Binding-site contacts:
Ligand atom N38 contacts residue MET116 of chain 1.A at 3.1 Å (h-bond).
Ligand atom C22 contacts residue VAL47 of chain 1.A at 3.6 Å (hydrophobic).
Ligand atom CL1 contacts residue GLN113 of chain 1.A at 2.9 Å.
Ligand atom N35 contacts residue ILE39 of chain 1.A at 3.3 Å.
Ligand atom O2 contacts residue ARG75 of chain 1.A at 3.4 Å (salt-bridge).
Ligand atom N37 contacts residue ILE39 of chain 1.A at 3.6 Å.
Ligand atom F6 contacts residue TYR72 of chain 1.A at 3.1 Å.
Ligand atom O2 contacts residue TYR44 of chain 1.A at 3.6 Å.
Ligand atom C32 contacts residue MET116 of chain 1.A at 3.4 Å (hydrophobic).
Ligand atom C3 contacts residue TYR44 of chain 1.A at 3.5 Å (hydrophobic).
Ligand atom C19 contacts residue TYR44 of chain 1.A at 3.6 Å (hydrophobic).
Ligand atom C36 contacts residue GLU117 of chain 1.A at 3.1 Å.
Ligand atom F6 contacts residue THR76 of chain 1.A at 3.0 Å.
Ligand atom F6 contacts residue ILE64 of chain 1.A at 3.5 Å.
Ligand atom C9 contacts residue TYR44 of chain 1.A at 3.4 Å (hydrophobic).
Ligand atom C11 contacts residue ASP175 of chain 1.A at 3.1 Å.
Ligand atom C26 contacts residue LYS62 of chain 1.A at 3.6 Å.
Ligand atom O12 contacts residue ASP175 of chain 1.A at 2.6 Å (salt-bridge).
Ligand atom N34 contacts residue ILE39 of chain 1.A at 3.4 Å.
Ligand atom N34 contacts residue LYS122 of chain 1.A at 2.5 Å (salt-bridge).
Ligand atom C9 contacts residue ARG75 of chain 1.A at 3.4 Å.
Ligand atom C39 contacts residue ASP114 of chain 1.A at 3.2 Å.
Ligand atom N31 contacts residue MET116 of chain 1.A at 2.8 Å (h-bond).
Ligand atom C36 contacts residue LYS122 of chain 1.A at 3.3 Å.
Ligand atom N37 contacts residue GLU117 of chain 1.A at 3.3 Å (salt-bridge).
Ligand atom C17 contacts residue ASP175 of chain 1.A at 3.3 Å.
Ligand atom N13 contacts residue ASP175 of chain 1.A at 3.1 Å (salt-bridge).
Ligand atom C1 contacts residue TYR72 of chain 1.A at 3.6 Å (hydrophobic).
Ligand atom C33 contacts residue ILE39 of chain 1.A at 3.7 Å (hydrophobic).
Ligand atom O12 contacts residue ARG75 of chain 1.A at 2.9 Å (salt-bridge).
Ligand atom C3 contacts residue ARG75 of chain 1.A at 3.6 Å.
Ligand atom O15 contacts residue LYS62 of chain 1.A at 3.0 Å (salt-bridge).
Ligand atom C39 contacts residue ALA60 of chain 1.A at 3.3 Å (hydrophobic).
Ligand atom O12 contacts residue GLY177 of chain 1.A at 3.3 Å.
Ligand atom N35 contacts residue GLU117 of chain 1.A at 3.4 Å (salt-bridge).
Ligand atom N37 contacts residue MET116 of chain 1.A at 3.2 Å (h-bond).
Ligand atom O27 contacts residue LYS62 of chain 1.A at 3.1 Å (salt-bridge).
Ligand atom C16 contacts residue ASP175 of chain 1.A at 3.3 Å.
Ligand atom C33 contacts residue LYS122 of chain 1.A at 3.6 Å.
Ligand atom N35 contacts residue LYS122 of chain 1.A at 3.3 Å (salt-bridge).

This small molecule binds to this protein.
Small molecule (SMILES): COc1cc(F)cc([C@@H](CO)NC(=O)[C@@H](C)N2Cc3ccc(-c4nc(Nc5cnn(C)n5)ncc4Cl)cc3C2=O)c1

Sequence of chain 1.A:
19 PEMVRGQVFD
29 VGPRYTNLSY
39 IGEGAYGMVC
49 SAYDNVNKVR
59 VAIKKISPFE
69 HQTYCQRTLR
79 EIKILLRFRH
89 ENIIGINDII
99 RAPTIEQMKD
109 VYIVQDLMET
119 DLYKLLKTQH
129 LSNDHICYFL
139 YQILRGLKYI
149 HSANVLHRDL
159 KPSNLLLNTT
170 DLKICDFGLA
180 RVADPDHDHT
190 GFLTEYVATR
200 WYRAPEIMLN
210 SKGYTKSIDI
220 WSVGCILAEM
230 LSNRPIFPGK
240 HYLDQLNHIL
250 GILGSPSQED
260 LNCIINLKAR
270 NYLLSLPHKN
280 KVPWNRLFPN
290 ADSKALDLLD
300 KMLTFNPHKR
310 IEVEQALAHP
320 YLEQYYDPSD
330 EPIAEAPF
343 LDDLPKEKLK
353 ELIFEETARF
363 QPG